Binding-site contacts:
Ligand atom C27 contacts residue VAL82 of chain 1.B at 3.6 Å (hydrophobic).
Ligand atom C13 contacts residue CN41 of chain 1.E at 3.6 Å.
Ligand atom N contacts residue ASP29 of chain 1.A at 2.8 Å (salt-bridge).
Ligand atom F1 contacts residue LEU23 of chain 1.B at 3.7 Å.
Ligand atom C25 contacts residue ARG8 of chain 1.B at 3.8 Å.
Ligand atom C contacts residue ASP29 of chain 1.A at 3.4 Å.
Ligand atom C15 contacts residue GLY48 of chain 1.A at 3.5 Å.
Ligand atom C23 contacts residue VAL82 of chain 1.B at 3.6 Å (hydrophobic).
Ligand atom C13 contacts residue GLY48 of chain 1.A at 3.6 Å.
Ligand atom F2 contacts residue LEU76 of chain 1.A at 3.3 Å.
Ligand atom C11 contacts residue VAL32 of chain 1.A at 3.5 Å (hydrophobic).
Ligand atom C1 contacts residue ASP29 of chain 1.A at 3.3 Å.
Ligand atom C7 contacts residue ASP30 of chain 1.A at 3.8 Å.
Ligand atom C29 contacts residue PRO81 of chain 1.B at 3.8 Å (hydrophobic).
Ligand atom C28 contacts residue PRO81 of chain 1.B at 3.8 Å (hydrophobic).
Ligand atom O1 contacts residue LYS45 of chain 1.A at 3.2 Å (salt-bridge).
Ligand atom C29 contacts residue GLY48 of chain 1.A at 3.7 Å.
Ligand atom F1 contacts residue CN41 of chain 1.E at 3.1 Å.
Ligand atom C2 contacts residue ASP29 of chain 1.A at 3.7 Å.
Ligand atom O2 contacts residue ARG8 of chain 1.B at 3.7 Å.
Ligand atom C22 contacts residue PRO81 of chain 1.B at 3.8 Å (hydrophobic).
Ligand atom F1 contacts residue ILE84 of chain 1.B at 3.8 Å.
Ligand atom C contacts residue ARG8 of chain 1.B at 3.6 Å.
Ligand atom C26 contacts residue GLY27 of chain 1.A at 3.5 Å.
Ligand atom C8 contacts residue ILE47 of chain 1.A at 3.7 Å (hydrophobic).
Ligand atom C28 contacts residue CN41 of chain 1.E at 3.7 Å.
Ligand atom C2 contacts residue ASP30 of chain 1.A at 3.6 Å.
Ligand atom C21 contacts residue PRO81 of chain 1.B at 3.8 Å (hydrophobic).
Ligand atom N2 contacts residue GLY48 of chain 1.A at 2.8 Å (h-bond).
Ligand atom C27 contacts residue CN41 of chain 1.E at 3.7 Å.
Ligand atom C7 contacts residue ASP29 of chain 1.A at 3.6 Å.
Ligand atom F1 contacts residue VAL82 of chain 1.B at 3.6 Å.
Ligand atom C14 contacts residue GLY48 of chain 1.A at 3.6 Å.
Ligand atom C16 contacts residue GLY48 of chain 1.A at 3.4 Å.
Ligand atom C26 contacts residue LEU23 of chain 1.B at 3.7 Å (hydrophobic).
Ligand atom O2 contacts residue ASP29 of chain 1.A at 3.5 Å (salt-bridge).
Ligand atom C22 contacts residue VAL82 of chain 1.B at 3.7 Å (hydrophobic).
Ligand atom F2 contacts residue ASP30 of chain 1.A at 3.2 Å.
Ligand atom C11 contacts residue ASP30 of chain 1.A at 3.5 Å.
Ligand atom C1 contacts residue ARG8 of chain 1.B at 3.7 Å.

Sequence of chain 1.A:
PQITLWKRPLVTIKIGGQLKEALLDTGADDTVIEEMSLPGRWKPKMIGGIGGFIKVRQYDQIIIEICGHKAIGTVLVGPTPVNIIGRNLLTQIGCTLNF

Sequence of chain 1.B:
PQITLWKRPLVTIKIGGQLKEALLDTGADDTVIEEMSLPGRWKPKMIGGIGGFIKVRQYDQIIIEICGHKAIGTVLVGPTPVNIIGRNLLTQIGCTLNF

This small molecule binds to this protein.
Small molecule (SMILES): O=C(CC(c1ccc(F)cc1)c1ccc(F)cc1)Nc1cccc(F)c1CC[C@H]1CN[C@@H]2CCCS(=O)(=O)N1C2